Binding-site contacts:
Ligand atom C8 contacts residue ILE62 of chain 1.A at 3.6 Å (hydrophobic).
Ligand atom C9 contacts residue PHE201 of chain 1.A at 3.6 Å (hydrophobic).
Ligand atom O contacts residue GLY65 of chain 1.A at 3.8 Å.
Ligand atom C10 contacts residue ASP150 of chain 1.A at 3.6 Å.
Ligand atom C8 contacts residue ILE116 of chain 1.A at 3.6 Å (hydrophobic).
Ligand atom N3 contacts residue SER151 of chain 1.A at 2.9 Å (h-bond).
Ligand atom C7 contacts residue ILE116 of chain 1.A at 3.6 Å (hydrophobic).
Ligand atom C12 contacts residue TYR179 of chain 1.A at 3.7 Å (hydrophobic).
Ligand atom O contacts residue ASP115 of chain 1.A at 2.7 Å (salt-bridge).
Ligand atom N3 contacts residue ASP150 of chain 1.A at 3.6 Å.
Ligand atom C11 contacts residue TYR179 of chain 1.A at 3.6 Å (hydrophobic).
Ligand atom C contacts residue ASP115 of chain 1.A at 3.6 Å.
Ligand atom C9 contacts residue ASP150 of chain 1.A at 3.7 Å.
Ligand atom C2 contacts residue ASP115 of chain 1.A at 3.8 Å.
Ligand atom O3 contacts residue ASP115 of chain 1.A at 3.7 Å.
Ligand atom O1 contacts residue ASP115 of chain 1.A at 2.7 Å (salt-bridge).
Ligand atom C3 contacts residue PRO168 of chain 1.A at 3.9 Å (hydrophobic).
Ligand atom O1 contacts residue ILE116 of chain 1.A at 3.6 Å.
Ligand atom C5 contacts residue PRO168 of chain 1.A at 3.5 Å (hydrophobic).
Ligand atom C18 contacts residue GLU176 of chain 1.A at 3.9 Å.
Ligand atom N2 contacts residue ASP115 of chain 1.A at 3.7 Å.
Ligand atom C10 contacts residue TYR179 of chain 1.A at 3.4 Å (hydrophobic).
Ligand atom N contacts residue ILE116 of chain 1.A at 3.7 Å.
Ligand atom O3 contacts residue PRO168 of chain 1.A at 3.8 Å.
Ligand atom C2 contacts residue SER63 of chain 1.A at 3.8 Å.
Ligand atom C17 contacts residue GLU176 of chain 1.A at 3.2 Å.
Ligand atom N2 contacts residue ILE62 of chain 1.A at 3.7 Å.
Ligand atom N1 contacts residue PRO168 of chain 1.A at 3.5 Å.
Ligand atom C8 contacts residue SER151 of chain 1.A at 3.3 Å.
Ligand atom C8 contacts residue CYS149 of chain 1.A at 3.5 Å (hydrophobic).
Ligand atom O2 contacts residue TYR31 of chain 1.A at 3.7 Å.
Ligand atom N4 contacts residue ASP150 of chain 1.A at 2.8 Å (salt-bridge).
Ligand atom O3 contacts residue SER63 of chain 1.A at 3.6 Å.
Ligand atom C1 contacts residue ASP115 of chain 1.A at 3.6 Å.
Ligand atom O2 contacts residue GLY29 of chain 1.A at 3.2 Å (h-bond).
Ligand atom N4 contacts residue PHE201 of chain 1.A at 3.7 Å.
Ligand atom C4 contacts residue ASP115 of chain 1.A at 3.3 Å.
Ligand atom C contacts residue GLY29 of chain 1.A at 3.7 Å.
Ligand atom N3 contacts residue CYS149 of chain 1.A at 3.7 Å.
Ligand atom N2 contacts residue ILE116 of chain 1.A at 3.2 Å (h-bond).

Sequence of chain 1.A:
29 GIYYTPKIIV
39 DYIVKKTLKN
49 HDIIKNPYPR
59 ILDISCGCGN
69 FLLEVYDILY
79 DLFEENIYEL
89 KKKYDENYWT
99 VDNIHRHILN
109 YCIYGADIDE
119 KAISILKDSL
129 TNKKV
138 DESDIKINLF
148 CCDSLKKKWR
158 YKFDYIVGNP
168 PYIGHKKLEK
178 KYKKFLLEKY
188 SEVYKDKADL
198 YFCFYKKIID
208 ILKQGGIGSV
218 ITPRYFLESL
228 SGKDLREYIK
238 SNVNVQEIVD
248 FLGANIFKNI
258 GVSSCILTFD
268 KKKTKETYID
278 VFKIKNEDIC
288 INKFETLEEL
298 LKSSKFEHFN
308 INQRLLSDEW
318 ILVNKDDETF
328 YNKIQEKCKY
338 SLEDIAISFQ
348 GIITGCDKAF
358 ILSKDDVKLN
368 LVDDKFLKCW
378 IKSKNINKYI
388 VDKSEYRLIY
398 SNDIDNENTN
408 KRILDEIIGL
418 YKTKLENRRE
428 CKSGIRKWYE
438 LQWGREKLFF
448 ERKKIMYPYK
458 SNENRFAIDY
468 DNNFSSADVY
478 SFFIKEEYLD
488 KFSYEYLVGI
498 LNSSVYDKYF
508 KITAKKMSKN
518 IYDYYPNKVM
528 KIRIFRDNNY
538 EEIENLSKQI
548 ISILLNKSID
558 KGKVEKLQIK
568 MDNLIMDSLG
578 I

A small-molecule ligand and the protein it binds are described below.
Small molecule (SMILES): OC[C@H]1O[C@@H](n2cnc3c(NCCCCCc4ccccc4)ncnc32)[C@H](O)[C@@H]1O